Binding-site contacts:
Ligand atom O contacts residue LYS49 of chain 2.E at 3.6 Å (salt-bridge).
Ligand atom O contacts residue LEU227 of chain 2.E at 3.7 Å.
Ligand atom OG contacts residue LYS120 of chain 2.E at 3.3 Å (salt-bridge).
Ligand atom OH contacts residue LEU227 of chain 2.E at 3.5 Å.
Ligand atom O contacts residue LEU172 of chain 2.E at 3.6 Å.
Ligand atom OG contacts residue TRP228 of chain 2.E at 3.0 Å (h-bond).
Ligand atom CA contacts residue LEU172 of chain 2.E at 3.5 Å (hydrophobic).
Ligand atom CE2 contacts residue LEU227 of chain 2.E at 3.4 Å (hydrophobic).
Ligand atom CA contacts residue ASN173 of chain 2.E at 3.5 Å.
Ligand atom O contacts residue LEU220 of chain 2.E at 3.6 Å.
Ligand atom N contacts residue LEU172 of chain 2.E at 3.5 Å.
Ligand atom CE2 contacts residue ASP223 of chain 2.E at 3.7 Å.
Ligand atom O contacts residue ASN224 of chain 2.E at 2.8 Å (h-bond).
Ligand atom CA contacts residue ASN224 of chain 2.E at 3.6 Å.
Ligand atom CB contacts residue ASN224 of chain 2.E at 3.6 Å.
Ligand atom OG contacts residue ASN173 of chain 2.E at 3.4 Å (h-bond).
Ligand atom CD2 contacts residue ASP223 of chain 2.E at 3.6 Å.
Ligand atom O contacts residue VAL176 of chain 2.E at 3.5 Å.
Ligand atom N contacts residue ASN173 of chain 2.E at 2.8 Å (h-bond).
Ligand atom CZ contacts residue LEU227 of chain 2.E at 3.6 Å (hydrophobic).
Ligand atom CB contacts residue ASN173 of chain 2.E at 3.2 Å.
Ligand atom O3P contacts residue ARG127 of chain 2.E at 2.8 Å (salt-bridge).
Ligand atom CA contacts residue ASN173 of chain 2.E at 3.7 Å.
Ligand atom P contacts residue ARG56 of chain 2.E at 3.7 Å.
Ligand atom C contacts residue ASN173 of chain 2.E at 3.6 Å.
Ligand atom O2P contacts residue TYR128 of chain 2.E at 2.5 Å (h-bond).
Ligand atom O1P contacts residue ARG56 of chain 2.E at 2.9 Å (salt-bridge).
Ligand atom CB contacts residue ASN224 of chain 2.E at 3.7 Å.
Ligand atom N contacts residue ASN224 of chain 2.E at 2.7 Å (h-bond).
Ligand atom P contacts residue TYR128 of chain 2.E at 3.7 Å.
Ligand atom C contacts residue LEU172 of chain 2.E at 3.5 Å (hydrophobic).
Ligand atom CG contacts residue LEU216 of chain 2.E at 3.5 Å (hydrophobic).
Ligand atom O3P contacts residue ARG56 of chain 2.E at 2.9 Å (salt-bridge).
Ligand atom O2P contacts residue ARG127 of chain 2.E at 2.9 Å (salt-bridge).
Ligand atom CA contacts residue ASN224 of chain 2.E at 3.5 Å.
Ligand atom C contacts residue ASN224 of chain 2.E at 3.6 Å.
Ligand atom CD2 contacts residue ASN224 of chain 2.E at 3.2 Å.
Ligand atom CB contacts residue TRP228 of chain 2.E at 3.7 Å (hydrophobic).
Ligand atom CB contacts residue ASN173 of chain 2.E at 3.5 Å.
Ligand atom CG contacts residue ASN224 of chain 2.E at 3.7 Å.

The small molecule below binds the protein below.
Small molecule (SMILES): NC(=[NH2+])NCCC[C@H](N)C(=O)N[C@@H](CO)C(=O)N[C@@H](Cc1ccc(O)cc1)C(=O)N[C@@H](COP(=O)(O)O)C(=O)N[C@@H](CO)C(=O)N1CCC[C@H]1C=O

Sequence of chain 2.E:
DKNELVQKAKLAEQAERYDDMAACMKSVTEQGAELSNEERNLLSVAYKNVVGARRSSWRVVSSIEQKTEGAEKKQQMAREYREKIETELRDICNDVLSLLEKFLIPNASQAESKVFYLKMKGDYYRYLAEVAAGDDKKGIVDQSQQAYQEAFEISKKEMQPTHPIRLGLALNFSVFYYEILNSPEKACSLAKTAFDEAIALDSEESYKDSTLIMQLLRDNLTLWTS